Sequence of chain 2.A:
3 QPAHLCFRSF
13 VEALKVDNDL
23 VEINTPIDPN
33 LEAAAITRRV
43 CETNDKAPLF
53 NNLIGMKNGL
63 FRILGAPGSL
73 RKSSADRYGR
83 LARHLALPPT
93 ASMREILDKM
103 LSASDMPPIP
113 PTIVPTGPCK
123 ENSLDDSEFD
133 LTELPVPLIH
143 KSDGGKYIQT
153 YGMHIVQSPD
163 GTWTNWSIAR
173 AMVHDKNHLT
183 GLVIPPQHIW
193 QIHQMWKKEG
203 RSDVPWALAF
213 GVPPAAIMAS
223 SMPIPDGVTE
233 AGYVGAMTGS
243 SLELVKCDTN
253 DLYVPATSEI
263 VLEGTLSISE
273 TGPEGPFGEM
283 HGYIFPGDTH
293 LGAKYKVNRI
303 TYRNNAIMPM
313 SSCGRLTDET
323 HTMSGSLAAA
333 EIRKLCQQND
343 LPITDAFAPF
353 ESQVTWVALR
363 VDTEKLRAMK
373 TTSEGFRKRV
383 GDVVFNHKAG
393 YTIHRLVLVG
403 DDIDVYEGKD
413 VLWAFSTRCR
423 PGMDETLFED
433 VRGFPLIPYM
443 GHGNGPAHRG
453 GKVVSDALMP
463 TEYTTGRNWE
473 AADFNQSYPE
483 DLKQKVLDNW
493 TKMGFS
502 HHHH

Binding-site contacts:
Ligand atom C01 contacts residue HIS292 of chain 2.A at 4.2 Å.
Ligand atom C07 contacts residue HIS450 of chain 2.A at 3.5 Å.
Ligand atom C03 contacts residue HIS444 of chain 2.A at 3.7 Å.
Ligand atom O12 contacts residue ALA449 of chain 2.A at 4.2 Å.
Ligand atom C02 contacts residue GLY443 of chain 2.A at 4.4 Å.
Ligand atom C02 contacts residue PRO437 of chain 2.A at 3.5 Å (hydrophobic).
Ligand atom N09 contacts residue HIS292 of chain 2.A at 4.2 Å.
Ligand atom N09 contacts residue ALA449 of chain 2.A at 4.0 Å.
Ligand atom C04 contacts residue PRO437 of chain 2.A at 4.3 Å (hydrophobic).
Ligand atom C03 contacts residue GLY443 of chain 2.A at 3.5 Å.
Ligand atom C05 contacts residue PRO437 of chain 2.A at 3.8 Å (hydrophobic).
Ligand atom C04 contacts residue GLY443 of chain 2.A at 3.8 Å.
Ligand atom C08 contacts residue HIS450 of chain 2.A at 3.7 Å.
Ligand atom O12 contacts residue HIS450 of chain 2.A at 4.5 Å.
Ligand atom C10 contacts residue ALA449 of chain 2.A at 4.0 Å (hydrophobic).
Ligand atom C05 contacts residue HIS292 of chain 2.A at 3.9 Å.
Ligand atom C07 contacts residue HIS292 of chain 2.A at 4.5 Å.
Ligand atom O11 contacts residue HIS450 of chain 2.A at 2.9 Å (h-bond).
Ligand atom C05 contacts residue HIS450 of chain 2.A at 4.5 Å.
Ligand atom C02 contacts residue HIS292 of chain 2.A at 4.0 Å.
Ligand atom C07 contacts residue PRO437 of chain 2.A at 4.2 Å (hydrophobic).
Ligand atom C10 contacts residue HIS450 of chain 2.A at 3.4 Å.
Ligand atom C01 contacts residue PRO437 of chain 2.A at 4.0 Å (hydrophobic).
Ligand atom C06 contacts residue HIS292 of chain 2.A at 4.1 Å.
Ligand atom C08 contacts residue ALA449 of chain 2.A at 3.9 Å (hydrophobic).
Ligand atom C02 contacts residue LEU438 of chain 2.A at 4.4 Å (hydrophobic).
Ligand atom C03 contacts residue HIS292 of chain 2.A at 3.8 Å.
Ligand atom C02 contacts residue HIS444 of chain 2.A at 4.0 Å.
Ligand atom C04 contacts residue HIS292 of chain 2.A at 3.7 Å.
Ligand atom C01 contacts residue LEU438 of chain 2.A at 4.2 Å (hydrophobic).
Ligand atom N09 contacts residue GLY443 of chain 2.A at 3.5 Å (h-bond).
Ligand atom C06 contacts residue PRO437 of chain 2.A at 3.8 Å (hydrophobic).
Ligand atom C03 contacts residue PRO437 of chain 2.A at 3.8 Å (hydrophobic).

This small molecule binds to this protein.
Small molecule (SMILES): O=C(O)c1cc2ccccc2[nH]1